The small molecule below binds the protein below.
Small molecule (SMILES): CC[C@H]1OC(=O)[C@H](C)[C@@H](O[C@H]2C[C@@](C)(OC)[C@@H](O)[C@H](C)O2)[C@H](C)[C@@H](O[C@@H]2O[C@H](C)C[C@H](N(C)C)[C@H]2O)[C@](C)(O)C[C@@H](C)C(=O)[C@H](C)[C@@H](O)[C@]1(C)O

Sequence of chain 1.A:
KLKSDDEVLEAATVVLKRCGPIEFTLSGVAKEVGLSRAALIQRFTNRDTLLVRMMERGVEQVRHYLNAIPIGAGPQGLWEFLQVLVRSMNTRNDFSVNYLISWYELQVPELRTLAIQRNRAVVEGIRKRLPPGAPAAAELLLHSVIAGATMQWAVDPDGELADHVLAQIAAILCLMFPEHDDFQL

Sequence of chain 1.B:
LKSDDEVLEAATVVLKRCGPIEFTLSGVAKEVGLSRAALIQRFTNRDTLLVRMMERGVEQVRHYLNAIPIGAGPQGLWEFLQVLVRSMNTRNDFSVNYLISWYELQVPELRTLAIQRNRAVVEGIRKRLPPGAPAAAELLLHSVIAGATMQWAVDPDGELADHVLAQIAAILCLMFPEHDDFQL

Binding-site contacts:
Ligand atom C25 contacts residue SER93 of chain 1.B at 3.8 Å.
Ligand atom C32 contacts residue VAL127 of chain 1.B at 4.0 Å (hydrophobic).
Ligand atom C30 contacts residue ASN103 of chain 1.B at 3.7 Å.
Ligand atom C34 contacts residue HIS148 of chain 1.B at 3.8 Å.
Ligand atom O11 contacts residue HIS148 of chain 1.B at 3.1 Å (h-bond).
Ligand atom O6 contacts residue LYS22 of chain 1.B at 3.1 Å (salt-bridge).
Ligand atom C34 contacts residue ALA152 of chain 1.B at 3.8 Å (hydrophobic).
Ligand atom C35 contacts residue MET94 of chain 1.B at 3.8 Å (hydrophobic).
Ligand atom O4 contacts residue ARG123 of chain 1.B at 3.3 Å.
Ligand atom C27 contacts residue SER93 of chain 1.B at 3.9 Å.
Ligand atom O11 contacts residue ASN124 of chain 1.B at 3.5 Å (h-bond).
Ligand atom O12 contacts residue ASN124 of chain 1.B at 3.4 Å (h-bond).
Ligand atom C14 contacts residue ARG123 of chain 1.B at 3.7 Å.
Ligand atom C30 contacts residue ILE106 of chain 1.B at 3.9 Å (hydrophobic).
Ligand atom C32 contacts residue VAL67 of chain 1.B at 4.0 Å (hydrophobic).
Ligand atom O13 contacts residue ALA152 of chain 1.B at 3.5 Å.
Ligand atom C27 contacts residue TYR70 of chain 1.B at 3.8 Å (hydrophobic).
Ligand atom O1 contacts residue ARG123 of chain 1.B at 3.5 Å (salt-bridge).
Ligand atom C16 contacts residue LYS22 of chain 1.B at 3.9 Å.
Ligand atom C19 contacts residue LYS22 of chain 1.B at 3.8 Å.
Ligand atom C2 contacts residue ASN103 of chain 1.B at 4.0 Å.
Ligand atom C37 contacts residue TYR104 of chain 1.B at 3.6 Å (hydrophobic).
Ligand atom C37 contacts residue MET156 of chain 1.A at 3.9 Å (hydrophobic).
Ligand atom C36 contacts residue TYR104 of chain 1.B at 3.5 Å (hydrophobic).
Ligand atom C20 contacts residue ASN103 of chain 1.B at 3.2 Å.
Ligand atom C28 contacts residue SER93 of chain 1.B at 3.3 Å.
Ligand atom C20 contacts residue LYS22 of chain 1.B at 3.7 Å.
Ligand atom O5 contacts residue LYS22 of chain 1.B at 3.1 Å (salt-bridge).
Ligand atom O11 contacts residue VAL127 of chain 1.B at 3.9 Å.
Ligand atom C21 contacts residue VAL67 of chain 1.B at 3.6 Å (hydrophobic).
Ligand atom C37 contacts residue ASN103 of chain 1.B at 3.6 Å.
Ligand atom O9 contacts residue SER93 of chain 1.B at 4.0 Å.
Ligand atom C33 contacts residue LEU90 of chain 1.B at 3.9 Å (hydrophobic).
Ligand atom C21 contacts residue GLY63 of chain 1.B at 3.7 Å.
Ligand atom C34 contacts residue ILE151 of chain 1.B at 3.7 Å (hydrophobic).
Ligand atom O13 contacts residue MET156 of chain 1.A at 3.6 Å.
Ligand atom C37 contacts residue SER107 of chain 1.B at 3.6 Å.
Ligand atom C19 contacts residue THR18 of chain 1.B at 4.0 Å.
Ligand atom C19 contacts residue LEU21 of chain 1.B at 3.9 Å (hydrophobic).
Ligand atom C21 contacts residue ARG123 of chain 1.B at 4.0 Å.